A small-molecule ligand and the protein it binds are described below.
Small molecule (SMILES): CC(=O)N[C@H]1[C@H](O[C@H]2[C@H](O)[C@@H](NC(C)=O)CO[C@@H]2CO)O[C@H](CO)[C@@H](O)[C@@H]1O

Binding-site contacts:
Ligand atom C5 contacts residue ASN103 of chain 1.I at 3.7 Å.
Ligand atom C4 contacts residue ASN103 of chain 1.I at 4.3 Å.
Ligand atom O6 contacts residue MET112 of chain 1.I at 3.7 Å.
Ligand atom C4 contacts residue ASP110 of chain 1.I at 3.6 Å.
Ligand atom O6 contacts residue ARG113 of chain 1.I at 4.3 Å.
Ligand atom O6 contacts residue LYS117 of chain 1.I at 4.0 Å.
Ligand atom C6 contacts residue ASP110 of chain 1.I at 3.4 Å.
Ligand atom C6 contacts residue MET112 of chain 1.I at 3.7 Å (hydrophobic).
Ligand atom O4 contacts residue ASP110 of chain 1.I at 3.0 Å (salt-bridge).
Ligand atom C1 contacts residue ASN103 of chain 1.I at 1.4 Å.
Ligand atom O7 contacts residue ASN103 of chain 1.I at 3.8 Å.
Ligand atom O6 contacts residue THR109 of chain 1.I at 4.5 Å.
Ligand atom C6 contacts residue ARG113 of chain 1.I at 4.3 Å.
Ligand atom O6 contacts residue TYR161 of chain 1.I at 3.9 Å.
Ligand atom C7 contacts residue ASN103 of chain 1.I at 3.5 Å.
Ligand atom N2 contacts residue ASN103 of chain 1.I at 2.9 Å (h-bond).
Ligand atom O5 contacts residue ASN103 of chain 1.I at 2.5 Å (h-bond).
Ligand atom O6 contacts residue LYS159 of chain 1.I at 3.4 Å.
Ligand atom O6 contacts residue ARG140 of chain 1.I at 4.5 Å.
Ligand atom C6 contacts residue LYS159 of chain 1.I at 4.4 Å.
Ligand atom O3 contacts residue ASP110 of chain 1.I at 4.0 Å.
Ligand atom O6 contacts residue ASP110 of chain 1.I at 4.2 Å.
Ligand atom C3 contacts residue ASN103 of chain 1.I at 3.8 Å.
Ligand atom C5 contacts residue ASP110 of chain 1.I at 4.1 Å.
Ligand atom C2 contacts residue ASN103 of chain 1.I at 2.5 Å.

Sequence of chain 1.I:
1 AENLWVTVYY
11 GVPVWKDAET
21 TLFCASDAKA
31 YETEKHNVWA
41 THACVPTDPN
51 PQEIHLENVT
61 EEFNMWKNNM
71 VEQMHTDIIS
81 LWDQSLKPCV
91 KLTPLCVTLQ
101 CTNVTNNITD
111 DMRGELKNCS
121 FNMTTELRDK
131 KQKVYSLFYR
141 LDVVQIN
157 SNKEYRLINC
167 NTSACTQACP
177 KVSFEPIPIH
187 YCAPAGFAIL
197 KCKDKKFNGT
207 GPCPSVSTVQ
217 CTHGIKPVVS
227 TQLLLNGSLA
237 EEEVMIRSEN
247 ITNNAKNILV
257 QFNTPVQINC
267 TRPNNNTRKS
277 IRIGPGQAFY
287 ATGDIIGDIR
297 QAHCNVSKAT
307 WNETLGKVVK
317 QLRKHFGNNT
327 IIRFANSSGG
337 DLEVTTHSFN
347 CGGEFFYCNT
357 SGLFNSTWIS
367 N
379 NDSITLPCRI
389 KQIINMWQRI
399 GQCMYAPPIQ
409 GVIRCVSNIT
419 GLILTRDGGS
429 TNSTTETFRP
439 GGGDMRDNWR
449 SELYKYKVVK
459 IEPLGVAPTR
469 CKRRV